A small-molecule ligand and the protein it binds are described below.
Small molecule (SMILES): C[n+]1cn([C@@H]2O[C@H](CO[P](=O)(O)O[P](=O)(O)OP(=O)(O)O)[C@@H](O)[C@H]2O)c2cc(N)[nH]c(=O)c21

Sequence of chain 1.A:
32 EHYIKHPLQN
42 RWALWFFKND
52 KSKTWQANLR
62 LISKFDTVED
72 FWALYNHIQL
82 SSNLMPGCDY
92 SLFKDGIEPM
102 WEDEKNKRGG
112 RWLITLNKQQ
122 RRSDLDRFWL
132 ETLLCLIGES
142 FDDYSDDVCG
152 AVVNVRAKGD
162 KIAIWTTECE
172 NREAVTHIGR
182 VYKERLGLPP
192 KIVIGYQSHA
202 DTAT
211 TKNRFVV

Binding-site contacts:
Ligand atom CAW contacts residue TRP102 of chain 1.A at 3.9 Å (hydrophobic).
Ligand atom CAX contacts residue TRP102 of chain 1.A at 3.8 Å (hydrophobic).
Ligand atom OAC contacts residue GLU103 of chain 1.A at 4.0 Å.
Ligand atom NAB contacts residue GLU103 of chain 1.A at 2.9 Å (salt-bridge).
Ligand atom CAA contacts residue TRP102 of chain 1.A at 3.8 Å (hydrophobic).
Ligand atom CAA contacts residue TRP56 of chain 1.A at 3.9 Å (hydrophobic).
Ligand atom NBD contacts residue TRP102 of chain 1.A at 3.8 Å.
Ligand atom CAU contacts residue GLU103 of chain 1.A at 3.7 Å.
Ligand atom NAP contacts residue TRP102 of chain 1.A at 3.5 Å.
Ligand atom CAN contacts residue TRP56 of chain 1.A at 3.6 Å (hydrophobic).
Ligand atom PBG contacts residue ARG157 of chain 1.A at 3.7 Å.
Ligand atom NAP contacts residue TRP56 of chain 1.A at 3.6 Å.
Ligand atom CAV contacts residue TRP56 of chain 1.A at 3.6 Å (hydrophobic).
Ligand atom OAD contacts residue LYS162 of chain 1.A at 3.2 Å (salt-bridge).
Ligand atom CAM contacts residue TRP56 of chain 1.A at 3.5 Å (hydrophobic).
Ligand atom OAF contacts residue LYS162 of chain 1.A at 2.6 Å (salt-bridge).
Ligand atom CAW contacts residue TRP56 of chain 1.A at 3.5 Å (hydrophobic).
Ligand atom OAT contacts residue LYS162 of chain 1.A at 3.1 Å (salt-bridge).
Ligand atom CAX contacts residue TRP56 of chain 1.A at 3.6 Å (hydrophobic).
Ligand atom NAP contacts residue GLU103 of chain 1.A at 2.9 Å (salt-bridge).
Ligand atom CAU contacts residue TRP102 of chain 1.A at 3.9 Å (hydrophobic).
Ligand atom CAV contacts residue TRP102 of chain 1.A at 3.5 Å (hydrophobic).
Ligand atom OAC contacts residue MET101 of chain 1.A at 3.2 Å.
Ligand atom OAF contacts residue ARG157 of chain 1.A at 3.6 Å (salt-bridge).
Ligand atom O4' contacts residue TRP56 of chain 1.A at 3.5 Å.
Ligand atom OAE contacts residue ARG157 of chain 1.A at 2.9 Å (salt-bridge).
Ligand atom OAL contacts residue ARG157 of chain 1.A at 2.9 Å (salt-bridge).
Ligand atom CAV contacts residue GLU103 of chain 1.A at 3.9 Å.
Ligand atom OAC contacts residue TRP102 of chain 1.A at 2.8 Å (h-bond).
Ligand atom CAU contacts residue TRP56 of chain 1.A at 3.6 Å (hydrophobic).
Ligand atom C1' contacts residue TRP56 of chain 1.A at 3.4 Å (hydrophobic).
Ligand atom C2' contacts residue TRP102 of chain 1.A at 4.0 Å (hydrophobic).
Ligand atom OAC contacts residue TRP56 of chain 1.A at 3.8 Å.
Ligand atom NBD contacts residue TRP56 of chain 1.A at 3.5 Å.
Ligand atom OAF contacts residue LYS159 of chain 1.A at 2.6 Å (salt-bridge).
Ligand atom PBG contacts residue LYS162 of chain 1.A at 3.4 Å.
Ligand atom OAE contacts residue ASN155 of chain 1.A at 4.0 Å.
Ligand atom CAM contacts residue TRP102 of chain 1.A at 3.9 Å (hydrophobic).
Ligand atom PBG contacts residue LYS159 of chain 1.A at 3.8 Å.
Ligand atom NBC contacts residue TRP56 of chain 1.A at 3.4 Å (h-bond).